Sequence of chain 1.E:
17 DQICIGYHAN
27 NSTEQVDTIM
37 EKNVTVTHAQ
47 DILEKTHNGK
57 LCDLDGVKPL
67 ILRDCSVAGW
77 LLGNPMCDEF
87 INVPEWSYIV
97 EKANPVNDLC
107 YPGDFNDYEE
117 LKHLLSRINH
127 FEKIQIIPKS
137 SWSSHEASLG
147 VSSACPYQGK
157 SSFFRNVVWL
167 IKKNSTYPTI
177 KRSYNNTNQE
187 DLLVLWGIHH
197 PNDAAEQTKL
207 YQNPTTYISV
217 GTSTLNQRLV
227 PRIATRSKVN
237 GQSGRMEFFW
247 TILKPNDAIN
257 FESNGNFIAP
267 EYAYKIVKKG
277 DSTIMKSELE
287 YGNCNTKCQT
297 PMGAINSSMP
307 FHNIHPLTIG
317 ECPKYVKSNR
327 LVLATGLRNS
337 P

Binding-site contacts:
Ligand atom O5 contacts residue ASN39 of chain 1.E at 2.3 Å (h-bond).
Ligand atom C6 contacts residue GLN31 of chain 1.E at 4.2 Å.
Ligand atom C1 contacts residue ASN39 of chain 1.E at 1.4 Å.
Ligand atom C8 contacts residue LYS38 of chain 1.E at 4.4 Å.
Ligand atom C3 contacts residue ASN39 of chain 1.E at 3.7 Å.
Ligand atom C5 contacts residue GLN31 of chain 1.E at 4.4 Å.
Ligand atom O7 contacts residue ASN39 of chain 1.E at 3.1 Å (h-bond).
Ligand atom C1 contacts residue GLN31 of chain 1.E at 4.3 Å.
Ligand atom O6 contacts residue GLN31 of chain 1.E at 3.6 Å.
Ligand atom C2 contacts residue ASN39 of chain 1.E at 2.4 Å.
Ligand atom C7 contacts residue ASN39 of chain 1.E at 3.3 Å.
Ligand atom C4 contacts residue ASN39 of chain 1.E at 4.1 Å.
Ligand atom C5 contacts residue ASN39 of chain 1.E at 3.6 Å.
Ligand atom N2 contacts residue ASN39 of chain 1.E at 2.9 Å (h-bond).
Ligand atom O5 contacts residue GLN31 of chain 1.E at 3.6 Å (h-bond).

This protein binds this small molecule.
Small molecule (SMILES): CC(=O)N[C@@H]1[C@@H](O)[C@H](O)[C@@H](CO)O[C@H]1O